Binding-site contacts:
Ligand atom C2 contacts residue ASN372 of chain 1.B at 4.1 Å.
Ligand atom O7 contacts residue ASN372 of chain 1.B at 3.4 Å (h-bond).
Ligand atom C8 contacts residue ASN372 of chain 1.B at 3.4 Å.
Ligand atom N2 contacts residue ASN372 of chain 1.B at 3.5 Å (h-bond).
Ligand atom C1 contacts residue ASN372 of chain 1.B at 3.8 Å.
Ligand atom C7 contacts residue ASN372 of chain 1.B at 3.2 Å.

The small molecule below binds the protein below.
Small molecule (SMILES): CC(=O)N[C@@H]1[C@@H](O)[C@H](O)[C@@H](CO)O[C@H]1O

Sequence of chain 1.B:
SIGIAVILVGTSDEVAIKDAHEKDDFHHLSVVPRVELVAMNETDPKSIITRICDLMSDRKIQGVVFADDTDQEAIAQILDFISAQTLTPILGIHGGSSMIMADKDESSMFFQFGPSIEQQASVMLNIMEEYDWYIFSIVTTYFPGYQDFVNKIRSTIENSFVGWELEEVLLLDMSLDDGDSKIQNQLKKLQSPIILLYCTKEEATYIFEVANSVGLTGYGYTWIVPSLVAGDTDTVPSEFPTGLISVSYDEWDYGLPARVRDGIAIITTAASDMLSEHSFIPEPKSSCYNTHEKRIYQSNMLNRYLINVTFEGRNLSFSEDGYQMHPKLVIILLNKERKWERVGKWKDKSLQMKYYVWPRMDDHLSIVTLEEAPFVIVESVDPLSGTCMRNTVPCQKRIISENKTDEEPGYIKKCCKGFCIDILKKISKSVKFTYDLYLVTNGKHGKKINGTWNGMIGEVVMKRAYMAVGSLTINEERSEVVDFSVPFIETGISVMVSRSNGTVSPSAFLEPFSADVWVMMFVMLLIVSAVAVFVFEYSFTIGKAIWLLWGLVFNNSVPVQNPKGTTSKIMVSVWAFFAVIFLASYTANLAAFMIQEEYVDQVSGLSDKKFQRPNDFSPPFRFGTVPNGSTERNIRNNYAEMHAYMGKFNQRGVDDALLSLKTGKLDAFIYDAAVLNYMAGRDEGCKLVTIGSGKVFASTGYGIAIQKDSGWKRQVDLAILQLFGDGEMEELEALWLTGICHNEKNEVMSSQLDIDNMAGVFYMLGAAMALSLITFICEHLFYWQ